The small molecule below binds the protein below.
Small molecule (SMILES): CC(=O)N[C@H]1[C@H](O[C@H]2[C@H](O)[C@@H](NC(C)=O)CO[C@@H]2CO)O[C@H](CO)[C@@H](O)[C@@H]1O

Sequence of chain 1.C:
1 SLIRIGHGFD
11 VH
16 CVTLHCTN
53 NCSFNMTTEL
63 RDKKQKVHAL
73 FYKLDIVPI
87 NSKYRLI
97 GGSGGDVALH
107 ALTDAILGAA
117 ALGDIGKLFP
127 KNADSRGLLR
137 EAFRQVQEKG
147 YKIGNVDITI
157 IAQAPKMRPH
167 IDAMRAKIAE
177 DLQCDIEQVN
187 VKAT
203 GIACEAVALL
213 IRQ

Sequence of chain 1.E:
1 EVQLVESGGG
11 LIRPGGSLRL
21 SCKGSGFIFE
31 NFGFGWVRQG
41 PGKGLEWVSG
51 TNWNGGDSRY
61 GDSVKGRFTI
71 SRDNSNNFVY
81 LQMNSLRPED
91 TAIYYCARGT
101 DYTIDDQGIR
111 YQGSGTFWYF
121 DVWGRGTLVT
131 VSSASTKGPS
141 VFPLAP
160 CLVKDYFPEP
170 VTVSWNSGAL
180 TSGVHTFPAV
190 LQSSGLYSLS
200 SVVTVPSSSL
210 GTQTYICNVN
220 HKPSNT

Binding-site contacts:
Ligand atom C7 contacts residue ASN53 of chain 1.C at 3.6 Å.
Ligand atom C6 contacts residue HIS70 of chain 1.C at 3.4 Å.
Ligand atom C4 contacts residue ASN53 of chain 1.C at 4.3 Å.
Ligand atom O5 contacts residue ASN53 of chain 1.C at 2.5 Å (h-bond).
Ligand atom C3 contacts residue ASN53 of chain 1.C at 3.8 Å.
Ligand atom C6 contacts residue SER55 of chain 1.C at 4.0 Å.
Ligand atom C1 contacts residue HIS70 of chain 1.C at 4.5 Å.
Ligand atom O5 contacts residue HIS70 of chain 1.C at 3.4 Å.
Ligand atom O3 contacts residue GLU30 of chain 1.E at 4.2 Å.
Ligand atom C5 contacts residue ASN53 of chain 1.C at 3.7 Å.
Ligand atom C8 contacts residue ASN53 of chain 1.C at 3.4 Å.
Ligand atom C3 contacts residue GLU30 of chain 1.E at 3.8 Å.
Ligand atom O7 contacts residue ASN53 of chain 1.C at 4.4 Å.
Ligand atom C5 contacts residue HIS70 of chain 1.C at 3.8 Å.
Ligand atom C1 contacts residue ASN53 of chain 1.C at 1.5 Å.
Ligand atom O5 contacts residue SER55 of chain 1.C at 4.0 Å.
Ligand atom N2 contacts residue GLU30 of chain 1.E at 4.5 Å.
Ligand atom C2 contacts residue ASN53 of chain 1.C at 2.5 Å.
Ligand atom O4 contacts residue GLU30 of chain 1.E at 4.5 Å.
Ligand atom C8 contacts residue GLN67 of chain 1.C at 4.0 Å.
Ligand atom O6 contacts residue HIS70 of chain 1.C at 3.7 Å.
Ligand atom O6 contacts residue GLU30 of chain 1.E at 4.5 Å.
Ligand atom N2 contacts residue ASN53 of chain 1.C at 2.8 Å (h-bond).